Sequence of chain 1.D:
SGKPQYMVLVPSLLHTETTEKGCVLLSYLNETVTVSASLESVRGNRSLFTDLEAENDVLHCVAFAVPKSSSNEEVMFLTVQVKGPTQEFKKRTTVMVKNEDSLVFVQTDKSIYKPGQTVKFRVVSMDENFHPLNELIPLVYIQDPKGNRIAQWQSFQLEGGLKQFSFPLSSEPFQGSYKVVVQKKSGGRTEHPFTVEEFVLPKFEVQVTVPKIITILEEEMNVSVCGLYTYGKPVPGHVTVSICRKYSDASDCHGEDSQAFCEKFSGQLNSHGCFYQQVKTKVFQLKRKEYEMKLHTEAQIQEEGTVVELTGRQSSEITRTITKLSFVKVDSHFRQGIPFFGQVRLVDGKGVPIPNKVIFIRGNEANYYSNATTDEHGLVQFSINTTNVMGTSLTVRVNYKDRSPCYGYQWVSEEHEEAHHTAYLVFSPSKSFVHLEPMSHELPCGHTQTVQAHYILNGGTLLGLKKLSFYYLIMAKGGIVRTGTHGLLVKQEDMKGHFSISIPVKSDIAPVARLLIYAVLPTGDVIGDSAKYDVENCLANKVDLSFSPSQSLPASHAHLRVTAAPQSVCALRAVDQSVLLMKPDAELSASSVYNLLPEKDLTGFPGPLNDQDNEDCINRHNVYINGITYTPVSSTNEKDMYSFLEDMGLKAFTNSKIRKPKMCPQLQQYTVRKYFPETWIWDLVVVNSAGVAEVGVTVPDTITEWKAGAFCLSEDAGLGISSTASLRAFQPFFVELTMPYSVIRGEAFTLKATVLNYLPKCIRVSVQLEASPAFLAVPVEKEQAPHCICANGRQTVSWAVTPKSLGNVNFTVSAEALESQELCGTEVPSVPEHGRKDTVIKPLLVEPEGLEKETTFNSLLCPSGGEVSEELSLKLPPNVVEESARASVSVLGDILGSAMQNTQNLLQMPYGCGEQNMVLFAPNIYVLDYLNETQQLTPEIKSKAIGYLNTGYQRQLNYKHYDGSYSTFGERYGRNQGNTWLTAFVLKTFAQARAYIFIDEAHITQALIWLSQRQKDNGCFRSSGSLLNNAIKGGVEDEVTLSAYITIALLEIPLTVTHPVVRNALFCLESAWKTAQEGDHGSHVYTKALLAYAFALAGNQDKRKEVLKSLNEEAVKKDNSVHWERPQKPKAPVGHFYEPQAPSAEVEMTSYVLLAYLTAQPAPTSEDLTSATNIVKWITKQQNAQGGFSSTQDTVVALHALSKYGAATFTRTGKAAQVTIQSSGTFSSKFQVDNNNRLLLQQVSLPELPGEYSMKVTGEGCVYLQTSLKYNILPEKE

This small molecule binds to this protein.
Small molecule (SMILES): CC(=O)N[C@@H]1[C@@H](O)[C@H](O)[C@@H](CO)O[C@H]1O

Binding-site contacts:
Ligand atom N2 contacts residue ASN396 of chain 1.D at 2.9 Å (h-bond).
Ligand atom C5 contacts residue ASN396 of chain 1.D at 3.6 Å.
Ligand atom C4 contacts residue ASN396 of chain 1.D at 4.3 Å.
Ligand atom C7 contacts residue ASN396 of chain 1.D at 4.2 Å.
Ligand atom C3 contacts residue ASN396 of chain 1.D at 3.8 Å.
Ligand atom O5 contacts residue ASN396 of chain 1.D at 2.4 Å (h-bond).
Ligand atom C1 contacts residue ASN396 of chain 1.D at 1.4 Å.
Ligand atom C2 contacts residue ASN396 of chain 1.D at 2.5 Å.
Ligand atom N2 contacts residue PHE385 of chain 1.D at 4.2 Å.
Ligand atom C8 contacts residue PHE385 of chain 1.D at 3.9 Å (hydrophobic).